The protein below binds the small molecule below.
Small molecule (SMILES): CC(=O)N[C@@H]1[C@@H](O)[C@H](O)[C@@H](CO)O[C@@H]1CP(=O)(O)OP(=O)(O)OC/C=C(/C)CC/C=C(/C)CC/C=C(/C)CCC=C(C)C

Sequence of chain 1.A:
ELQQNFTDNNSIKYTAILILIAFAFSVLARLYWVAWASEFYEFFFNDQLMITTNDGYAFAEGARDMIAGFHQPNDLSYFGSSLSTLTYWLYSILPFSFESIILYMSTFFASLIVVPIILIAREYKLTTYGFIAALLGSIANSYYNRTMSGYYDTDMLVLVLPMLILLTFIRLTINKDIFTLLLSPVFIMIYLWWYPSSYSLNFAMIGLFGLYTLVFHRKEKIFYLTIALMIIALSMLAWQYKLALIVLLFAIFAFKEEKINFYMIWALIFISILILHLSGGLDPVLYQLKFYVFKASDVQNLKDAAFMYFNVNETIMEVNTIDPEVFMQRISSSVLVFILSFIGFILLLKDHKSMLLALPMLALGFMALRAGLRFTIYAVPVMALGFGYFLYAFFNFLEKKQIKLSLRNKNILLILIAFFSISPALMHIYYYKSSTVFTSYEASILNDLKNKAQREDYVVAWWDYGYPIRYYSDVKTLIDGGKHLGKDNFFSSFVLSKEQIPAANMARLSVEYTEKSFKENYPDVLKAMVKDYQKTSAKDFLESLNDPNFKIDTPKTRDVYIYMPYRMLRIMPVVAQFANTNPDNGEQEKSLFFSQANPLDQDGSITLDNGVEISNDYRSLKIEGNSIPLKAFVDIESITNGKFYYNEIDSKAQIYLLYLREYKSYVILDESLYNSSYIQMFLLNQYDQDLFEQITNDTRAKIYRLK

Binding-site contacts:
Ligand atom C42 contacts residue ASP56 of chain 1.A at 3.6 Å.
Ligand atom C13 contacts residue TYR293 of chain 1.A at 3.8 Å (hydrophobic).
Ligand atom C17 contacts residue PHE376 of chain 1.A at 3.7 Å (hydrophobic).
Ligand atom O25 contacts residue SER198 of chain 1.A at 3.2 Å (h-bond).
Ligand atom P22 contacts residue SER198 of chain 1.A at 3.5 Å.
Ligand atom C42 contacts residue PHE60 of chain 1.A at 3.8 Å (hydrophobic).
Ligand atom C08 contacts residue VAL286 of chain 1.A at 3.8 Å (hydrophobic).
Ligand atom O28 contacts residue ARG375 of chain 1.A at 2.4 Å (salt-bridge).
Ligand atom C18 contacts residue TYR379 of chain 1.A at 3.5 Å (hydrophobic).
Ligand atom C20 contacts residue TYR293 of chain 1.A at 3.6 Å (hydrophobic).
Ligand atom O24 contacts residue SER198 of chain 1.A at 2.6 Å (h-bond).
Ligand atom C11 contacts residue GLN289 of chain 1.A at 3.7 Å.
Ligand atom C19 contacts residue TYR196 of chain 1.A at 3.4 Å (hydrophobic).
Ligand atom N40 contacts residue TYR79 of chain 1.A at 3.3 Å (h-bond).
Ligand atom O43 contacts residue TYR79 of chain 1.A at 3.4 Å (h-bond).
Ligand atom O21 contacts residue TYR196 of chain 1.A at 3.4 Å (h-bond).
Ligand atom C13 contacts residue MET368 of chain 1.A at 3.6 Å (hydrophobic).
Ligand atom O43 contacts residue ASP56 of chain 1.A at 3.5 Å (salt-bridge).
Ligand atom C39 contacts residue TYR79 of chain 1.A at 3.8 Å (hydrophobic).
Ligand atom C18 contacts residue PHE376 of chain 1.A at 3.7 Å (hydrophobic).
Ligand atom C19 contacts residue PHE376 of chain 1.A at 3.5 Å (hydrophobic).
Ligand atom O23 contacts residue TYR293 of chain 1.A at 2.7 Å (h-bond).
Ligand atom O43 contacts residue TYR468 of chain 1.A at 2.9 Å (h-bond).
Ligand atom P26 contacts residue ARG375 of chain 1.A at 3.1 Å.
Ligand atom C41 contacts residue TYR79 of chain 1.A at 3.2 Å (hydrophobic).
Ligand atom C42 contacts residue TYR468 of chain 1.A at 3.8 Å (hydrophobic).
Ligand atom O25 contacts residue TYR196 of chain 1.A at 3.7 Å.
Ligand atom C12 contacts residue GLN289 of chain 1.A at 3.7 Å.
Ligand atom C04 contacts residue LEU365 of chain 1.A at 3.7 Å (hydrophobic).
Ligand atom C15 contacts residue SER201 of chain 1.A at 3.8 Å.
Ligand atom O24 contacts residue GLN289 of chain 1.A at 2.7 Å (h-bond).
Ligand atom C42 contacts residue TYR79 of chain 1.A at 3.6 Å (hydrophobic).
Ligand atom C41 contacts residue TYR468 of chain 1.A at 3.5 Å (hydrophobic).
Ligand atom O27 contacts residue TYR196 of chain 1.A at 3.1 Å (h-bond).
Ligand atom C20 contacts residue GLN289 of chain 1.A at 3.4 Å.
Ligand atom O27 contacts residue ARG375 of chain 1.A at 2.9 Å (salt-bridge).
Ligand atom O21 contacts residue TYR293 of chain 1.A at 3.5 Å (h-bond).
Ligand atom O38 contacts residue TYR79 of chain 1.A at 3.3 Å (h-bond).
Ligand atom O21 contacts residue ARG375 of chain 1.A at 3.4 Å (salt-bridge).
Ligand atom P22 contacts residue TYR293 of chain 1.A at 3.7 Å.